Binding-site contacts:
Ligand atom C11 contacts residue GLY39 of chain 1.A at 4.0 Å.
Ligand atom C17 contacts residue THR208 of chain 1.A at 3.7 Å.
Ligand atom C2 contacts residue LEU38 of chain 1.A at 3.9 Å (hydrophobic).
Ligand atom O3 contacts residue MET80 of chain 1.A at 3.6 Å.
Ligand atom C1 contacts residue LEU35 of chain 1.A at 4.1 Å (hydrophobic).
Ligand atom O3 contacts residue PHE95 of chain 1.A at 3.7 Å.
Ligand atom O3 contacts residue ARG83 of chain 1.A at 2.9 Å (salt-bridge).
Ligand atom C11 contacts residue MET226 of chain 1.A at 4.1 Å (hydrophobic).
Ligand atom C16 contacts residue THR208 of chain 1.A at 3.9 Å.
Ligand atom C2 contacts residue MET76 of chain 1.A at 4.1 Å (hydrophobic).
Ligand atom C19 contacts residue MET76 of chain 1.A at 3.6 Å (hydrophobic).
Ligand atom C17 contacts residue ASN36 of chain 1.A at 3.2 Å.
Ligand atom C18 contacts residue MET226 of chain 1.A at 4.1 Å (hydrophobic).
Ligand atom C4 contacts residue PHE95 of chain 1.A at 3.8 Å (hydrophobic).
Ligand atom C3 contacts residue PHE95 of chain 1.A at 3.9 Å (hydrophobic).
Ligand atom O3 contacts residue LEU38 of chain 1.A at 4.1 Å.
Ligand atom C18 contacts residue MET73 of chain 1.A at 3.7 Å (hydrophobic).
Ligand atom C13 contacts residue ASN36 of chain 1.A at 3.7 Å.
Ligand atom C2 contacts residue GLN42 of chain 1.A at 3.2 Å.
Ligand atom C3 contacts residue ARG83 of chain 1.A at 4.1 Å.
Ligand atom O17 contacts residue PHE222 of chain 1.A at 4.0 Å.
Ligand atom C18 contacts residue THR208 of chain 1.A at 3.3 Å.
Ligand atom C12 contacts residue LEU35 of chain 1.A at 3.5 Å (hydrophobic).
Ligand atom C1 contacts residue GLY39 of chain 1.A at 4.1 Å.
Ligand atom C12 contacts residue MET226 of chain 1.A at 4.0 Å (hydrophobic).
Ligand atom O3 contacts residue MET76 of chain 1.A at 4.1 Å.
Ligand atom C16 contacts residue PHE207 of chain 1.A at 3.9 Å (hydrophobic).
Ligand atom C3 contacts residue GLN42 of chain 1.A at 3.8 Å.
Ligand atom C12 contacts residue ASN36 of chain 1.A at 3.3 Å.
Ligand atom O17 contacts residue ASN36 of chain 1.A at 2.5 Å (h-bond).
Ligand atom C13 contacts residue THR208 of chain 1.A at 4.1 Å.
Ligand atom C16 contacts residue LEU32 of chain 1.A at 3.7 Å (hydrophobic).
Ligand atom C4 contacts residue MET76 of chain 1.A at 4.1 Å (hydrophobic).
Ligand atom C5 contacts residue PHE95 of chain 1.A at 3.8 Å (hydrophobic).
Ligand atom O17 contacts residue THR208 of chain 1.A at 2.8 Å (h-bond).
Ligand atom C11 contacts residue LEU35 of chain 1.A at 3.4 Å (hydrophobic).
Ligand atom O3 contacts residue GLN42 of chain 1.A at 3.4 Å (h-bond).
Ligand atom C6 contacts residue PHE95 of chain 1.A at 4.0 Å (hydrophobic).
Ligand atom C15 contacts residue MET111 of chain 1.A at 3.8 Å (hydrophobic).
Ligand atom C17 contacts residue LEU32 of chain 1.A at 3.8 Å (hydrophobic).

Sequence of chain 1.A:
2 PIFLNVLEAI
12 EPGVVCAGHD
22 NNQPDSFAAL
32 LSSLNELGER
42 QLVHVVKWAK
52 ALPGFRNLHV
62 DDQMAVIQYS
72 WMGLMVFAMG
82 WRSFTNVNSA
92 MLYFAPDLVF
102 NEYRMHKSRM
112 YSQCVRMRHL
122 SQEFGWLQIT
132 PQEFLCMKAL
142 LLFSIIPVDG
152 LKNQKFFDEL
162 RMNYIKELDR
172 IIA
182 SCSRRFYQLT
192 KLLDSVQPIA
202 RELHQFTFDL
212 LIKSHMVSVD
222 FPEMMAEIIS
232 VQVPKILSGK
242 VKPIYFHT

A protein and the small-molecule ligand that binds it are described below.
Small molecule (SMILES): C[C@]12CCC(=O)C[C@@H]1CC[C@@H]1[C@@H]2CC[C@]2(C)[C@@H](O)CC[C@@H]12